The small molecule below binds the protein below.
Small molecule (SMILES): [H]/N=C(\N)N[C@H]1C=C(C(=O)O)O[C@@H]([C@H](O)[C@H](O)CO)[C@@H]1NC(C)=O

Binding-site contacts:
Ligand atom C10 contacts residue ARG71 of chain 1.A at 3.7 Å.
Ligand atom C6 contacts residue GLU197 of chain 1.A at 3.8 Å.
Ligand atom C3 contacts residue ASP70 of chain 1.A at 3.2 Å.
Ligand atom O1B contacts residue ARG37 of chain 1.A at 2.8 Å (salt-bridge).
Ligand atom C2 contacts residue TYR324 of chain 1.A at 2.8 Å (hydrophobic).
Ligand atom C8 contacts residue GLU196 of chain 1.A at 3.6 Å.
Ligand atom C8 contacts residue LYS212 of chain 1.A at 3.7 Å.
Ligand atom O8 contacts residue GLU196 of chain 1.A at 2.5 Å (salt-bridge).
Ligand atom C4 contacts residue TYR324 of chain 1.A at 3.7 Å (hydrophobic).
Ligand atom NH2 contacts residue TRP98 of chain 1.A at 2.8 Å (h-bond).
Ligand atom C11 contacts residue TRP98 of chain 1.A at 3.8 Å (hydrophobic).
Ligand atom O9 contacts residue ARG144 of chain 1.A at 3.7 Å.
Ligand atom C9 contacts residue GLU196 of chain 1.A at 3.6 Å.
Ligand atom NH2 contacts residue ASP70 of chain 1.A at 3.0 Å (salt-bridge).
Ligand atom O1B contacts residue ARG290 of chain 1.A at 2.9 Å (salt-bridge).
Ligand atom O10 contacts residue ASP70 of chain 1.A at 3.3 Å.
Ligand atom O1B contacts residue TYR324 of chain 1.A at 3.3 Å (h-bond).
Ligand atom C3 contacts residue GLU38 of chain 1.A at 3.6 Å.
Ligand atom C3 contacts residue TYR324 of chain 1.A at 3.0 Å (hydrophobic).
Ligand atom C4 contacts residue ASP70 of chain 1.A at 3.4 Å.
Ligand atom C11 contacts residue ILE142 of chain 1.A at 3.6 Å (hydrophobic).
Ligand atom C1 contacts residue ARG290 of chain 1.A at 3.5 Å.
Ligand atom O1A contacts residue TYR324 of chain 1.A at 3.4 Å (h-bond).
Ligand atom C9 contacts residue ALA166 of chain 1.A at 3.7 Å (hydrophobic).
Ligand atom O9 contacts residue GLU196 of chain 1.A at 2.8 Å (salt-bridge).
Ligand atom O10 contacts residue ARG71 of chain 1.A at 2.7 Å (salt-bridge).
Ligand atom NE contacts residue GLU38 of chain 1.A at 3.3 Å (salt-bridge).
Ligand atom NE contacts residue ASP70 of chain 1.A at 2.8 Å (salt-bridge).
Ligand atom C1 contacts residue TYR324 of chain 1.A at 3.0 Å (hydrophobic).
Ligand atom NH1 contacts residue GLU147 of chain 1.A at 3.0 Å (salt-bridge).
Ligand atom O8 contacts residue LYS212 of chain 1.A at 2.7 Å (salt-bridge).
Ligand atom NH1 contacts residue GLU38 of chain 1.A at 3.8 Å.
Ligand atom O9 contacts residue ALA166 of chain 1.A at 3.3 Å.
Ligand atom NH2 contacts residue ARG75 of chain 1.A at 3.4 Å (salt-bridge).
Ligand atom O1A contacts residue ARG290 of chain 1.A at 2.8 Å (salt-bridge).
Ligand atom CZ contacts residue TRP98 of chain 1.A at 3.4 Å (hydrophobic).
Ligand atom O6 contacts residue TYR324 of chain 1.A at 3.4 Å (h-bond).
Ligand atom CZ contacts residue GLU38 of chain 1.A at 3.6 Å.
Ligand atom C6 contacts residue TYR324 of chain 1.A at 3.8 Å (hydrophobic).
Ligand atom NH1 contacts residue TRP98 of chain 1.A at 3.2 Å (h-bond).

Sequence of chain 1.A:
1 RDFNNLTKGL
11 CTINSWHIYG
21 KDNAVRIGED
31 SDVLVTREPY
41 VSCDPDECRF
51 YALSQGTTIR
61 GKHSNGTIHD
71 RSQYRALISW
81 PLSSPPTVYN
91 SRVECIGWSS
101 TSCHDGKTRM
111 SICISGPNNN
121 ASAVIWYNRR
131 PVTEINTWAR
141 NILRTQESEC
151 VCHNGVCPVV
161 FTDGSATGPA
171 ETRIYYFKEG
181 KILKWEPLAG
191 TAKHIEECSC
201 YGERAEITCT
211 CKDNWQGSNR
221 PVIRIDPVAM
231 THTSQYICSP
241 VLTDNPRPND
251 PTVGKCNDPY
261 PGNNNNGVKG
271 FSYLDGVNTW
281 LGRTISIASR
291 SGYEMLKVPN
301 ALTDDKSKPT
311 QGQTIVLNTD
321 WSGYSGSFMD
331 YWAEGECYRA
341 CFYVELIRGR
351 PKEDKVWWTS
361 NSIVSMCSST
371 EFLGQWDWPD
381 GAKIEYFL